Sequence of chain 1.A:
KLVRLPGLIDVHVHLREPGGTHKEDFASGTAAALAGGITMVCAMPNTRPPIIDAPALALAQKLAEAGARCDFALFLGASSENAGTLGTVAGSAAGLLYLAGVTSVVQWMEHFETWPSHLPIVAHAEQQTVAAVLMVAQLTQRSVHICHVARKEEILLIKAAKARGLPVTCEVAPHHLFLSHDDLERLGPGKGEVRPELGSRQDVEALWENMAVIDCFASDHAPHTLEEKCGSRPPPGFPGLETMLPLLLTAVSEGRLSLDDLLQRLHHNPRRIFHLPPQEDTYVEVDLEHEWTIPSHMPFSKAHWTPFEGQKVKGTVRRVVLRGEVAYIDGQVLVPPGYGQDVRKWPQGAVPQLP

A small-molecule ligand and the protein it binds are described below.
Small molecule (SMILES): O=C(O)c1[nH]c(=O)[nH]c(=O)c1F

Binding-site contacts:
Ligand atom C6 contacts residue ZN1 of chain 1.B at 3.4 Å.
Ligand atom C2 contacts residue ARG210 of chain 1.A at 3.5 Å.
Ligand atom N3 contacts residue ALA237 of chain 1.A at 3.7 Å.
Ligand atom C5 contacts residue TYR105 of chain 1.A at 3.8 Å (hydrophobic).
Ligand atom C41 contacts residue ALA237 of chain 1.A at 4.0 Å (hydrophobic).
Ligand atom O41 contacts residue ASN52 of chain 1.A at 2.7 Å (h-bond).
Ligand atom C6 contacts residue TYR105 of chain 1.A at 3.3 Å (hydrophobic).
Ligand atom C41 contacts residue ARG22 of chain 1.A at 3.4 Å.
Ligand atom C2 contacts residue PRO251 of chain 1.A at 3.5 Å (hydrophobic).
Ligand atom C41 contacts residue ASN52 of chain 1.A at 3.9 Å.
Ligand atom C4 contacts residue PRO251 of chain 1.A at 3.8 Å (hydrophobic).
Ligand atom O2 contacts residue PRO251 of chain 1.A at 3.1 Å.
Ligand atom O41 contacts residue ARG22 of chain 1.A at 3.0 Å (salt-bridge).
Ligand atom N3 contacts residue GLY252 of chain 1.A at 3.7 Å.
Ligand atom O2 contacts residue VAL209 of chain 1.A at 3.6 Å.
Ligand atom O42 contacts residue ALA237 of chain 1.A at 3.7 Å.
Ligand atom N1 contacts residue ARG210 of chain 1.A at 2.6 Å (salt-bridge).
Ligand atom O6 contacts residue HIS139 of chain 1.A at 3.0 Å (h-bond).
Ligand atom F5 contacts residue ASN52 of chain 1.A at 3.2 Å.
Ligand atom O6 contacts residue KCX103 of chain 1.A at 3.9 Å.
Ligand atom C6 contacts residue ARG210 of chain 1.A at 3.6 Å.
Ligand atom F5 contacts residue TYR105 of chain 1.A at 3.5 Å.
Ligand atom C6 contacts residue HIS139 of chain 1.A at 4.0 Å.
Ligand atom O6 contacts residue ZN1 of chain 1.B at 2.6 Å.
Ligand atom O6 contacts residue TYR105 of chain 1.A at 2.7 Å (h-bond).
Ligand atom F5 contacts residue HIS20 of chain 1.A at 3.6 Å.
Ligand atom O2 contacts residue GLY252 of chain 1.A at 3.1 Å (h-bond).
Ligand atom C41 contacts residue PRO251 of chain 1.A at 3.9 Å (hydrophobic).
Ligand atom F5 contacts residue KCX103 of chain 1.A at 3.7 Å.
Ligand atom N3 contacts residue PRO251 of chain 1.A at 2.7 Å (h-bond).
Ligand atom F5 contacts residue ZN1 of chain 1.C at 4.0 Å.
Ligand atom O6 contacts residue ARG210 of chain 1.A at 3.8 Å.
Ligand atom O42 contacts residue HIS239 of chain 1.A at 2.8 Å (h-bond).
Ligand atom C5 contacts residue ZN1 of chain 1.C at 4.1 Å.
Ligand atom O42 contacts residue ARG22 of chain 1.A at 2.7 Å (salt-bridge).
Ligand atom O2 contacts residue ARG210 of chain 1.A at 2.9 Å (salt-bridge).
Ligand atom C2 contacts residue GLY252 of chain 1.A at 3.8 Å.
Ligand atom O42 contacts residue PRO251 of chain 1.A at 3.1 Å (h-bond).
Ligand atom C41 contacts residue HIS239 of chain 1.A at 4.1 Å.
Ligand atom O41 contacts residue HIS20 of chain 1.A at 3.4 Å (h-bond).